Sequence of chain 1.A:
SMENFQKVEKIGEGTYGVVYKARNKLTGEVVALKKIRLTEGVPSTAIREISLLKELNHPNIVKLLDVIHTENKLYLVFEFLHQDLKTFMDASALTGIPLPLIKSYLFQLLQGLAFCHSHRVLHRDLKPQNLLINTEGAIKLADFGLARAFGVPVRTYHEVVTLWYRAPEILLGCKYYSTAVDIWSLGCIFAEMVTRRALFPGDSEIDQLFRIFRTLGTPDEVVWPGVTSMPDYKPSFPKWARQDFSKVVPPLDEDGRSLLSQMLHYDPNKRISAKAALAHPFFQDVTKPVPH

This small molecule binds to this protein.
Small molecule (SMILES): Cc1ccc(Cl)c(N(CC#N)c2cc(Nc3ccc(OC[C@H](O)CN(C)C)cc3)ncn2)c1

Binding-site contacts:
Ligand atom CL1 contacts residue ASP149 of chain 1.A at 3.9 Å.
Ligand atom C28 contacts residue THR93 of chain 1.A at 3.8 Å.
Ligand atom C25 contacts residue ILE14 of chain 1.A at 3.9 Å (hydrophobic).
Ligand atom C22 contacts residue ILE14 of chain 1.A at 3.9 Å (hydrophobic).
Ligand atom N6 contacts residue LEU87 of chain 1.A at 3.2 Å (h-bond).
Ligand atom N18 contacts residue ASP149 of chain 1.A at 3.4 Å (salt-bridge).
Ligand atom C1 contacts residue GLU85 of chain 1.A at 3.3 Å.
Ligand atom C33 contacts residue GLY15 of chain 1.A at 3.5 Å.
Ligand atom CL1 contacts residue ALA148 of chain 1.A at 3.1 Å.
Ligand atom O26 contacts residue ASP90 of chain 1.A at 3.0 Å (salt-bridge).
Ligand atom C4 contacts residue LEU138 of chain 1.A at 3.8 Å (hydrophobic).
Ligand atom C20 contacts residue ILE14 of chain 1.A at 3.8 Å (hydrophobic).
Ligand atom C33 contacts residue ILE14 of chain 1.A at 3.9 Å (hydrophobic).
Ligand atom C3 contacts residue LEU138 of chain 1.A at 3.7 Å (hydrophobic).
Ligand atom C9 contacts residue VAL22 of chain 1.A at 3.7 Å (hydrophobic).
Ligand atom C25 contacts residue HIS88 of chain 1.A at 3.6 Å.
Ligand atom C22 contacts residue ASP90 of chain 1.A at 3.5 Å.
Ligand atom N2 contacts residue LEU138 of chain 1.A at 3.5 Å.
Ligand atom C5 contacts residue LEU87 of chain 1.A at 3.7 Å (hydrophobic).
Ligand atom N19 contacts residue LEU87 of chain 1.A at 2.8 Å (h-bond).
Ligand atom C25 contacts residue LEU87 of chain 1.A at 3.8 Å (hydrophobic).
Ligand atom C23 contacts residue ASP90 of chain 1.A at 3.5 Å.
Ligand atom N18 contacts residue ALA148 of chain 1.A at 3.6 Å.
Ligand atom C33 contacts residue GLU16 of chain 1.A at 3.4 Å.
Ligand atom N18 contacts residue PHE84 of chain 1.A at 3.9 Å.
Ligand atom C20 contacts residue LEU87 of chain 1.A at 3.6 Å (hydrophobic).
Ligand atom C29 contacts residue THR93 of chain 1.A at 3.8 Å.
Ligand atom N19 contacts residue PHE86 of chain 1.A at 3.8 Å.
Ligand atom N2 contacts residue ALA35 of chain 1.A at 3.6 Å.
Ligand atom N6 contacts residue PHE86 of chain 1.A at 3.9 Å.
Ligand atom C5 contacts residue LEU138 of chain 1.A at 3.8 Å (hydrophobic).
Ligand atom C21 contacts residue ILE14 of chain 1.A at 3.9 Å (hydrophobic).
Ligand atom C1 contacts residue LEU138 of chain 1.A at 3.4 Å (hydrophobic).
Ligand atom C1 contacts residue LEU87 of chain 1.A at 3.8 Å (hydrophobic).
Ligand atom C1 contacts residue ALA35 of chain 1.A at 3.6 Å (hydrophobic).
Ligand atom C21 contacts residue LEU138 of chain 1.A at 3.7 Å (hydrophobic).
Ligand atom C12 contacts residue GLN135 of chain 1.A at 3.9 Å.
Ligand atom CL1 contacts residue LEU138 of chain 1.A at 3.7 Å.
Ligand atom N6 contacts residue LEU138 of chain 1.A at 3.6 Å.
Ligand atom C27 contacts residue THR93 of chain 1.A at 3.9 Å.